Sequence of chain 1.B:
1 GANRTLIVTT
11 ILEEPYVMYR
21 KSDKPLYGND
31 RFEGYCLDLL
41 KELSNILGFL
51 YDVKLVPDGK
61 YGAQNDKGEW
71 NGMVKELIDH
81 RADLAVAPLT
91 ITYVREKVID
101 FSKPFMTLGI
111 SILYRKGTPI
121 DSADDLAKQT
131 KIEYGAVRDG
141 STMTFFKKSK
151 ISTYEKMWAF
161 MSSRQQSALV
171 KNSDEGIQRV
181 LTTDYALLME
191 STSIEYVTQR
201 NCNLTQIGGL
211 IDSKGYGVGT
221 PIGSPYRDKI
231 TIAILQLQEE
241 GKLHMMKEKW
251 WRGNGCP

Binding-site contacts:
Ligand atom O contacts residue TYR61 of chain 1.B at 3.5 Å.
Ligand atom OAF contacts residue SER141 of chain 1.B at 3.2 Å (h-bond).
Ligand atom OAF contacts residue THR142 of chain 1.B at 2.9 Å (h-bond).
Ligand atom CAH contacts residue GLU13 of chain 1.B at 3.5 Å.
Ligand atom OXT contacts residue GLY140 of chain 1.B at 3.3 Å.
Ligand atom OXT contacts residue TYR61 of chain 1.B at 3.4 Å.
Ligand atom CA contacts residue GLU190 of chain 1.B at 3.4 Å.
Ligand atom CAA contacts residue GLU190 of chain 1.B at 3.4 Å.
Ligand atom CB contacts residue TYR61 of chain 1.B at 3.4 Å (hydrophobic).
Ligand atom CA contacts residue THR90 of chain 1.B at 3.5 Å.
Ligand atom O contacts residue LEU89 of chain 1.B at 3.5 Å.
Ligand atom C contacts residue SER141 of chain 1.B at 3.3 Å.
Ligand atom OXT contacts residue SER141 of chain 1.B at 2.8 Å (h-bond).
Ligand atom CAP contacts residue SER173 of chain 1.B at 3.3 Å.
Ligand atom C contacts residue ARG95 of chain 1.B at 3.5 Å.
Ligand atom N contacts residue PRO88 of chain 1.B at 2.8 Å (h-bond).
Ligand atom NH contacts residue GLU190 of chain 1.B at 3.0 Å (salt-bridge).
Ligand atom OAC contacts residue MET189 of chain 1.B at 3.4 Å.
Ligand atom CAH contacts residue SER193 of chain 1.B at 3.5 Å.
Ligand atom CAE contacts residue THR142 of chain 1.B at 3.3 Å.
Ligand atom OAC contacts residue GLU190 of chain 1.B at 2.8 Å (salt-bridge).
Ligand atom N contacts residue GLU190 of chain 1.B at 2.9 Å (salt-bridge).
Ligand atom CAA contacts residue SER193 of chain 1.B at 3.3 Å.
Ligand atom O contacts residue PRO88 of chain 1.B at 3.5 Å (h-bond).
Ligand atom CAR contacts residue SER173 of chain 1.B at 3.5 Å.
Ligand atom CAA contacts residue TYR216 of chain 1.B at 3.5 Å (hydrophobic).
Ligand atom CA contacts residue SER141 of chain 1.B at 3.3 Å.
Ligand atom CAI contacts residue GLU13 of chain 1.B at 3.5 Å.
Ligand atom NH contacts residue SER193 of chain 1.B at 2.8 Å (h-bond).
Ligand atom OAB contacts residue THR142 of chain 1.B at 2.7 Å (h-bond).
Ligand atom OAQ contacts residue VAL137 of chain 1.B at 3.3 Å.
Ligand atom OAB contacts residue GLU190 of chain 1.B at 3.3 Å.
Ligand atom OAF contacts residue GLY140 of chain 1.B at 3.6 Å.
Ligand atom O contacts residue THR90 of chain 1.B at 2.8 Å (h-bond).
Ligand atom O contacts residue ARG95 of chain 1.B at 2.9 Å (salt-bridge).
Ligand atom C contacts residue THR90 of chain 1.B at 3.6 Å.
Ligand atom OAJ contacts residue GLU190 of chain 1.B at 3.1 Å (salt-bridge).
Ligand atom C contacts residue TYR61 of chain 1.B at 3.5 Å (hydrophobic).
Ligand atom N contacts residue THR90 of chain 1.B at 2.9 Å (h-bond).
Ligand atom OXT contacts residue ARG95 of chain 1.B at 2.7 Å (salt-bridge).

A small-molecule ligand and the protein it binds are described below.
Small molecule (SMILES): CN[C@H]1[C@H]2O[C@@](C[C@H](N)C(=O)O)(C(=O)O)C[C@H]2OC[C@H]1O